A protein and the small-molecule ligand that binds it are described below.
Small molecule (SMILES): CC(=O)N[C@@H]1[C@@H](O)[C@H](O)[C@@H](CO)O[C@H]1O

Binding-site contacts:
Ligand atom C7 contacts residue ASN204 of chain 1.B at 3.1 Å.
Ligand atom O7 contacts residue ASN204 of chain 1.B at 3.0 Å (h-bond).
Ligand atom C4 contacts residue ASN204 of chain 1.B at 4.2 Å.
Ligand atom C1 contacts residue ASN204 of chain 1.B at 1.4 Å.
Ligand atom C5 contacts residue ASN204 of chain 1.B at 3.7 Å.
Ligand atom N2 contacts residue ASN204 of chain 1.B at 2.9 Å (h-bond).
Ligand atom C3 contacts residue THR206 of chain 1.B at 4.4 Å.
Ligand atom N2 contacts residue THR206 of chain 1.B at 4.4 Å.
Ligand atom C8 contacts residue SER244 of chain 1.B at 3.5 Å.
Ligand atom C3 contacts residue ASN204 of chain 1.B at 3.8 Å.
Ligand atom O7 contacts residue HIS321 of chain 1.B at 3.8 Å.
Ligand atom C1 contacts residue THR206 of chain 1.B at 3.4 Å.
Ligand atom C5 contacts residue THR206 of chain 1.B at 4.0 Å.
Ligand atom C8 contacts residue ASN204 of chain 1.B at 4.3 Å.
Ligand atom O6 contacts residue ASN204 of chain 1.B at 3.8 Å.
Ligand atom O5 contacts residue THR206 of chain 1.B at 4.0 Å.
Ligand atom C2 contacts residue THR206 of chain 1.B at 4.3 Å.
Ligand atom C2 contacts residue ASN204 of chain 1.B at 2.4 Å.
Ligand atom O5 contacts residue ASN204 of chain 1.B at 2.4 Å (h-bond).

Sequence of chain 1.B:
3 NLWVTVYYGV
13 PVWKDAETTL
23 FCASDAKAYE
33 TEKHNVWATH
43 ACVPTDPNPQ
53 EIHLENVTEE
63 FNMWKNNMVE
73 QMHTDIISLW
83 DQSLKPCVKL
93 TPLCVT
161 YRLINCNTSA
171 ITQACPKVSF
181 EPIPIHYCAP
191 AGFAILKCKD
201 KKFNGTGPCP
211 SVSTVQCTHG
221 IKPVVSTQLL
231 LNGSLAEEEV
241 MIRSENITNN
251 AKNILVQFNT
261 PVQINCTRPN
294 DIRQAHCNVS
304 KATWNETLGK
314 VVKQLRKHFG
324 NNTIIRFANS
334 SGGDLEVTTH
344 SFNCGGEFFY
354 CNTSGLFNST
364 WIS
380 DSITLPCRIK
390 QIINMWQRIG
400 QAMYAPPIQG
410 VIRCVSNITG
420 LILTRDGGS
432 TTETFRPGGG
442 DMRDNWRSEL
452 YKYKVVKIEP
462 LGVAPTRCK